Sequence of chain 1.D:
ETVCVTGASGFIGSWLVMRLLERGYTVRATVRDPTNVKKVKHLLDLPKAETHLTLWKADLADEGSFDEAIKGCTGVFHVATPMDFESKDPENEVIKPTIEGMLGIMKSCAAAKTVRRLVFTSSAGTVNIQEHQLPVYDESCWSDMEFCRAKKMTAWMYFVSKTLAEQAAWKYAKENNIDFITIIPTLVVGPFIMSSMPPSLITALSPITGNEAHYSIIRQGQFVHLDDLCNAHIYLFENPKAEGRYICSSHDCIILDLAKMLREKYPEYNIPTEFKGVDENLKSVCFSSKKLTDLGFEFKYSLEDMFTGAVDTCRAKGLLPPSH

A small-molecule ligand and the protein it binds are described below.
Small molecule (SMILES): O=c1c(O)c(-c2ccc(O)c(O)c2)oc2cc(O)cc(O)c12

Binding-site contacts:
Ligand atom C11 contacts residue TYR163 of chain 1.A at 3.8 Å (hydrophobic).
Ligand atom C15 contacts residue PHE164 of chain 1.A at 4.1 Å (hydrophobic).
Ligand atom O24 contacts residue GLY130 of chain 1.A at 3.1 Å (h-bond).
Ligand atom C17 contacts residue PHE164 of chain 1.A at 4.1 Å (hydrophobic).
Ligand atom C5 contacts residue PRO204 of chain 1.A at 4.3 Å (hydrophobic).
Ligand atom C16 contacts residue ILE222 of chain 1.A at 4.2 Å (hydrophobic).
Ligand atom O27 contacts residue ALA160 of chain 1.A at 3.8 Å.
Ligand atom C3 contacts residue TYR163 of chain 1.A at 3.6 Å (hydrophobic).
Ligand atom C9 contacts residue TYR163 of chain 1.A at 3.6 Å (hydrophobic).
Ligand atom C5 contacts residue TYR163 of chain 1.A at 3.8 Å (hydrophobic).
Ligand atom O23 contacts residue SER128 of chain 1.A at 2.5 Å (h-bond).
Ligand atom O13 contacts residue TYR163 of chain 1.A at 4.1 Å.
Ligand atom O12 contacts residue TYR163 of chain 1.A at 4.0 Å.
Ligand atom C10 contacts residue TYR163 of chain 1.A at 3.7 Å (hydrophobic).
Ligand atom C1 contacts residue TYR163 of chain 1.A at 3.7 Å (hydrophobic).
Ligand atom C16 contacts residue PHE164 of chain 1.A at 3.5 Å (hydrophobic).
Ligand atom C18 contacts residue SER128 of chain 1.A at 3.1 Å.
Ligand atom O24 contacts residue ALA129 of chain 1.A at 4.2 Å.
Ligand atom C14 contacts residue TYR163 of chain 1.A at 3.9 Å (hydrophobic).
Ligand atom C17 contacts residue TYR163 of chain 1.A at 4.3 Å (hydrophobic).
Ligand atom O24 contacts residue SER128 of chain 1.A at 2.3 Å (h-bond).
Ligand atom O29 contacts residue PRO204 of chain 1.A at 3.7 Å.
Ligand atom C6 contacts residue PRO204 of chain 1.A at 4.0 Å (hydrophobic).
Ligand atom C4 contacts residue TYR163 of chain 1.A at 3.6 Å (hydrophobic).
Ligand atom C19 contacts residue TYR163 of chain 1.A at 3.6 Å (hydrophobic).
Ligand atom O30 contacts residue ALA218 of chain 1.D at 3.5 Å.
Ligand atom O23 contacts residue NAP1 of chain 1.G at 3.6 Å (h-bond).
Ligand atom O23 contacts residue LYS167 of chain 1.A at 4.0 Å.
Ligand atom C15 contacts residue ILE222 of chain 1.A at 4.0 Å (hydrophobic).
Ligand atom C6 contacts residue TYR163 of chain 1.A at 3.7 Å (hydrophobic).
Ligand atom O29 contacts residue MET88 of chain 1.A at 4.0 Å.
Ligand atom C16 contacts residue SER128 of chain 1.A at 4.3 Å.
Ligand atom O24 contacts residue PHE164 of chain 1.A at 4.1 Å.
Ligand atom C17 contacts residue GLY130 of chain 1.A at 4.3 Å.
Ligand atom O27 contacts residue TYR163 of chain 1.A at 4.1 Å.
Ligand atom O23 contacts residue TYR163 of chain 1.A at 4.0 Å.
Ligand atom C19 contacts residue SER128 of chain 1.A at 4.3 Å.
Ligand atom C18 contacts residue TYR163 of chain 1.A at 3.9 Å (hydrophobic).
Ligand atom C2 contacts residue TYR163 of chain 1.A at 3.7 Å (hydrophobic).
Ligand atom C17 contacts residue SER128 of chain 1.A at 3.0 Å.

Sequence of chain 1.A:
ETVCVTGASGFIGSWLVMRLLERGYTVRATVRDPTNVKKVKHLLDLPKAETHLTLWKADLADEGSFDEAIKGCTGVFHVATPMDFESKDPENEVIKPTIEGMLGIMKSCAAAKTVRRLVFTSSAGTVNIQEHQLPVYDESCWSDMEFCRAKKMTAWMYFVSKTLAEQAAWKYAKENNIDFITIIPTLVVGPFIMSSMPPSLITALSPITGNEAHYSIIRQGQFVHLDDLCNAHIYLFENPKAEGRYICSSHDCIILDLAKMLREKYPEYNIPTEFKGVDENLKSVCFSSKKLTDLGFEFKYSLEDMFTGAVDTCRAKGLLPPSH